A protein and the small-molecule ligand that binds it are described below.
Small molecule (SMILES): CC(=O)N[C@H]1[C@H](O[C@H]2[C@H](O)[C@@H](NC(C)=O)CO[C@@H]2CO)O[C@H](CO)[C@@H](O)[C@@H]1O

Binding-site contacts:
Ligand atom C5 contacts residue ASN23 of chain 2.A at 3.6 Å.
Ligand atom O5 contacts residue ASN23 of chain 2.A at 2.4 Å (h-bond).
Ligand atom C3 contacts residue ASN23 of chain 2.A at 3.7 Å.
Ligand atom N2 contacts residue ASN23 of chain 2.A at 2.8 Å (h-bond).
Ligand atom O6 contacts residue THR25 of chain 2.A at 4.1 Å.
Ligand atom O5 contacts residue THR15 of chain 2.A at 4.3 Å.
Ligand atom C6 contacts residue THR25 of chain 2.A at 4.5 Å.
Ligand atom C7 contacts residue ASN23 of chain 2.A at 3.0 Å.
Ligand atom O7 contacts residue ASN23 of chain 2.A at 2.7 Å (h-bond).
Ligand atom C4 contacts residue ASN23 of chain 2.A at 4.2 Å.
Ligand atom C2 contacts residue ASN23 of chain 2.A at 2.4 Å.
Ligand atom O6 contacts residue THR15 of chain 2.A at 3.7 Å.
Ligand atom C1 contacts residue ASN23 of chain 2.A at 1.4 Å.
Ligand atom C8 contacts residue ASN23 of chain 2.A at 4.3 Å.

Sequence of chain 2.A:
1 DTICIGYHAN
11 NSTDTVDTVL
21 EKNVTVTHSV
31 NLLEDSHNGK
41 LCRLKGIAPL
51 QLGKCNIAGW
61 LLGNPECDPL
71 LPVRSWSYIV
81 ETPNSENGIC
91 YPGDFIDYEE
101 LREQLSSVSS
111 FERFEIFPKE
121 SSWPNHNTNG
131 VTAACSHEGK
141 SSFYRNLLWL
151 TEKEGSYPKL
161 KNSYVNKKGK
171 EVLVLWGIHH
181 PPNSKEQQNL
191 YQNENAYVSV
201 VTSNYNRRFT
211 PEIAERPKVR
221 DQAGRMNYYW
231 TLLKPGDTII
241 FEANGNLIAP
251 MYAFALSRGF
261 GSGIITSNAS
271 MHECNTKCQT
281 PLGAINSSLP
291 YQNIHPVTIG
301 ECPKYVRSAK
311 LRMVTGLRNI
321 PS